The protein below binds the small molecule below.
Small molecule (SMILES): O=S(=O)(O)C[C@H](O)CNC1CCCCC1

Binding-site contacts:
Ligand atom CAI contacts residue ASP491 of chain 1.B at 3.3 Å.
Ligand atom CAH contacts residue ASP491 of chain 1.B at 3.6 Å.
Ligand atom CAN contacts residue TYR58 of chain 1.B at 4.2 Å (hydrophobic).
Ligand atom CAJ contacts residue ASP491 of chain 1.B at 3.5 Å.
Ligand atom OAB contacts residue LYS490 of chain 1.B at 2.9 Å (salt-bridge).
Ligand atom OAD contacts residue LYS490 of chain 1.B at 3.7 Å.
Ligand atom SAO contacts residue GLY489 of chain 1.B at 4.5 Å.
Ligand atom SAO contacts residue LYS490 of chain 1.B at 3.9 Å.
Ligand atom OAC contacts residue GLY489 of chain 1.B at 4.0 Å.
Ligand atom CAM contacts residue ASP491 of chain 1.B at 3.6 Å.
Ligand atom OAB contacts residue GLY489 of chain 1.B at 3.3 Å.
Ligand atom OAC contacts residue LYS490 of chain 1.B at 3.4 Å (salt-bridge).
Ligand atom NAL contacts residue ASP491 of chain 1.B at 2.3 Å (salt-bridge).
Ligand atom CAI contacts residue TYR58 of chain 1.B at 3.6 Å (hydrophobic).
Ligand atom OAC contacts residue ASP491 of chain 1.B at 3.1 Å (salt-bridge).
Ligand atom CAN contacts residue ASP491 of chain 1.B at 3.2 Å.
Ligand atom CAG contacts residue TYR58 of chain 1.B at 3.8 Å (hydrophobic).

Sequence of chain 1.B:
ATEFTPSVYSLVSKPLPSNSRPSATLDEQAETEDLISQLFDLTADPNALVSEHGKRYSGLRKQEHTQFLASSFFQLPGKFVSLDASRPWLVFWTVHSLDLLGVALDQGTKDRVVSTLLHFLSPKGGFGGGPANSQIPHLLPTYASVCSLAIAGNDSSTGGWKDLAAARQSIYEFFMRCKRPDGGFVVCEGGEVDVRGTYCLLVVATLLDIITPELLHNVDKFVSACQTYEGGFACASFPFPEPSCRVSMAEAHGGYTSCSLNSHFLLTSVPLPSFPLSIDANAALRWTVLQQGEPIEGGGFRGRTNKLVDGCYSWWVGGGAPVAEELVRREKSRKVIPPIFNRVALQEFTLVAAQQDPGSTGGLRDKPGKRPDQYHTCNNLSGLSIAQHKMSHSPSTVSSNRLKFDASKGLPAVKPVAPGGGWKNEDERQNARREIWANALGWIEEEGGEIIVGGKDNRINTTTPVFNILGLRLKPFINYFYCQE